Sequence of chain 5.PA:
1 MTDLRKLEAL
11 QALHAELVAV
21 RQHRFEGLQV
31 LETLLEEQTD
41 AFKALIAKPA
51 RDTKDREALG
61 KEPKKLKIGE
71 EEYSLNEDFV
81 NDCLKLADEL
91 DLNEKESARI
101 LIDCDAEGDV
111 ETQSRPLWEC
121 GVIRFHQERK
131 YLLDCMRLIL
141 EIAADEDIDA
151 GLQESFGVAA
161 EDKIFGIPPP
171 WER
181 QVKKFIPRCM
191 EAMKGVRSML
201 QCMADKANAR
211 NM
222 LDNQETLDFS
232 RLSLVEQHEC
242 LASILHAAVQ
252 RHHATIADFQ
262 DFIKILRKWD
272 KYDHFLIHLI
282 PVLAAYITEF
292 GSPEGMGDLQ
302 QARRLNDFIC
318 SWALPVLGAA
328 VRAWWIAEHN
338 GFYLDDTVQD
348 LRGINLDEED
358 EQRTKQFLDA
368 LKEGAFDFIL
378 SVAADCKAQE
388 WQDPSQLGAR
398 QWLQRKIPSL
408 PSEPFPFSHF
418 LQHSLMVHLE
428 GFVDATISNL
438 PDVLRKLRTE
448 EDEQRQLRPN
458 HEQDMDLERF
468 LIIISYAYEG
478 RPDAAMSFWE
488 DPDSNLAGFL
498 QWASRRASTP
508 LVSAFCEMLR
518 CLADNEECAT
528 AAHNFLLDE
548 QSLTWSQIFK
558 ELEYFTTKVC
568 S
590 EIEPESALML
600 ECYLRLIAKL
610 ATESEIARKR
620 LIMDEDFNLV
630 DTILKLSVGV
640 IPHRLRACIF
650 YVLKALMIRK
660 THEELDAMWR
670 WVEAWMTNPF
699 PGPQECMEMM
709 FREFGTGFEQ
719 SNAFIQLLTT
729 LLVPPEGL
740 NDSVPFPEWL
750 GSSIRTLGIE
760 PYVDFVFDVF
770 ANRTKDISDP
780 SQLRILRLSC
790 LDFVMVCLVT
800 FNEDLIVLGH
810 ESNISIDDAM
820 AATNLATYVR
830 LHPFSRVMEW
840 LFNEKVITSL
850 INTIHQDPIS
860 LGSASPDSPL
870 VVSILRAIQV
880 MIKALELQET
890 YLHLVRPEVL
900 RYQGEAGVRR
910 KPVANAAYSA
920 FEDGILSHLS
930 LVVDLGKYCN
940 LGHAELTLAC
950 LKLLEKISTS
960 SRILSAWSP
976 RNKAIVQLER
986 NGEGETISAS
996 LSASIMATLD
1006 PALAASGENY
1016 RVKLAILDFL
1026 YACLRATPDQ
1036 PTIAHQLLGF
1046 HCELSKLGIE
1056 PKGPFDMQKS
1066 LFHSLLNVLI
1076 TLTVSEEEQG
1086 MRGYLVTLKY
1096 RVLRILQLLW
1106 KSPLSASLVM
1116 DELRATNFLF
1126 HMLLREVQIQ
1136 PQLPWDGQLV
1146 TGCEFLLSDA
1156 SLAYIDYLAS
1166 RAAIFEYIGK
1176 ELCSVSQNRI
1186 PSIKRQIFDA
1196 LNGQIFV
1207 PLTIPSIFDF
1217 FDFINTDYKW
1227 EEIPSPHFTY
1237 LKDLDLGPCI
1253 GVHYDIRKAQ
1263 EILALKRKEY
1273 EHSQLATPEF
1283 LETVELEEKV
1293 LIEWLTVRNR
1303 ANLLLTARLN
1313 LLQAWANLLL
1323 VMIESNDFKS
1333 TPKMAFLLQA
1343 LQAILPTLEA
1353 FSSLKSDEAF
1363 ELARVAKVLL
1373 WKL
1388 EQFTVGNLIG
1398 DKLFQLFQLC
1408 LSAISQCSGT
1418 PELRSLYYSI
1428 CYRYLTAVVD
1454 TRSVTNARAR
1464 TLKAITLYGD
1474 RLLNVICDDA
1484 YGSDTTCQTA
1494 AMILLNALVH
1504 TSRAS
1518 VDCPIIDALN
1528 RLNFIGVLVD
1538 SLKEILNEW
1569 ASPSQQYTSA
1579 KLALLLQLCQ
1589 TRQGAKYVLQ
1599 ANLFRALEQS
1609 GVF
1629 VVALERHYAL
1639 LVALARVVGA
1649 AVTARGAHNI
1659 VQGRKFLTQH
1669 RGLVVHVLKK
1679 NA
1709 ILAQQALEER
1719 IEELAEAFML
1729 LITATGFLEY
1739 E

A small-molecule ligand and the protein it binds are described below.
Small molecule (SMILES): N[C@@H](Cc1ccccc1)C(=O)NCC=O

Binding-site contacts:
Ligand atom CE2 contacts residue ARG442 of chain 5.PA at 3.6 Å.
Ligand atom O contacts residue PRO438 of chain 5.PA at 4.0 Å.
Ligand atom CG contacts residue PHE496 of chain 5.PA at 4.0 Å (hydrophobic).
Ligand atom CB contacts residue ASN492 of chain 5.PA at 3.8 Å.
Ligand atom N contacts residue ASN492 of chain 5.PA at 3.3 Å (h-bond).
Ligand atom CD1 contacts residue PRO438 of chain 5.PA at 4.4 Å (hydrophobic).
Ligand atom C contacts residue ARG442 of chain 5.PA at 4.4 Å.
Ligand atom O contacts residue ASN492 of chain 5.PA at 4.2 Å.
Ligand atom CD2 contacts residue ARG442 of chain 5.PA at 3.5 Å.
Ligand atom CE1 contacts residue PRO438 of chain 5.PA at 3.8 Å (hydrophobic).
Ligand atom CB contacts residue GLY495 of chain 5.PA at 3.9 Å.
Ligand atom CA contacts residue ASN492 of chain 5.PA at 3.3 Å.
Ligand atom N contacts residue SER491 of chain 5.PA at 4.1 Å.
Ligand atom CD1 contacts residue ASN492 of chain 5.PA at 3.9 Å.
Ligand atom O contacts residue ARG442 of chain 5.PA at 4.3 Å.
Ligand atom CZ contacts residue PHE496 of chain 5.PA at 3.9 Å (hydrophobic).
Ligand atom CD1 contacts residue PHE496 of chain 5.PA at 3.7 Å (hydrophobic).
Ligand atom C contacts residue ASN492 of chain 5.PA at 4.0 Å.
Ligand atom CZ contacts residue PRO438 of chain 5.PA at 3.4 Å (hydrophobic).
Ligand atom CG contacts residue GLY495 of chain 5.PA at 4.4 Å.
Ligand atom CE1 contacts residue PHE496 of chain 5.PA at 3.6 Å (hydrophobic).
Ligand atom CE2 contacts residue PRO438 of chain 5.PA at 3.7 Å (hydrophobic).
Ligand atom CE1 contacts residue ILE434 of chain 5.PA at 3.9 Å (hydrophobic).
Ligand atom CA contacts residue ARG442 of chain 5.PA at 3.6 Å.
Ligand atom N contacts residue ARG442 of chain 5.PA at 4.2 Å.
Ligand atom CG contacts residue ASN492 of chain 5.PA at 4.3 Å.
Ligand atom CD2 contacts residue PRO438 of chain 5.PA at 4.4 Å (hydrophobic).
Ligand atom CD1 contacts residue ILE434 of chain 5.PA at 4.1 Å (hydrophobic).
Ligand atom CB contacts residue PHE496 of chain 5.PA at 3.9 Å (hydrophobic).